Sequence of chain 1.A:
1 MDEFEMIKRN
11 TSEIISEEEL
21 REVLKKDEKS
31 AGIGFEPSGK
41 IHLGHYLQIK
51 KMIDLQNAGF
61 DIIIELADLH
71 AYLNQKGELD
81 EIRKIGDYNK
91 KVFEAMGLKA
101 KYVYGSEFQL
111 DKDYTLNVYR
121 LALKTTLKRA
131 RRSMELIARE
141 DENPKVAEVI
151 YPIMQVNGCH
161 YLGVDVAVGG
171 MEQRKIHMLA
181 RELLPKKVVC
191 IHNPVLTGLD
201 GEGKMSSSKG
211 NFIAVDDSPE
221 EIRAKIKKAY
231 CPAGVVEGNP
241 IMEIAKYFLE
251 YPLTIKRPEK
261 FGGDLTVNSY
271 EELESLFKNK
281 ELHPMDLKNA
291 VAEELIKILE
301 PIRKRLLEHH

A small-molecule ligand and the protein it binds are described below.
Small molecule (SMILES): CC(C)(Br)C(=O)Nc1ccc(C[C@H](N)C(=O)O)cc1

Binding-site contacts:
Ligand atom BR1 contacts residue LEU162 of chain 1.A at 3.7 Å.
Ligand atom C16 contacts residue HIS70 of chain 1.A at 3.5 Å.
Ligand atom C06 contacts residue GLY34 of chain 1.A at 3.1 Å.
Ligand atom N08 contacts residue GLU65 of chain 1.A at 2.9 Å (salt-bridge).
Ligand atom C05 contacts residue GLY34 of chain 1.A at 3.3 Å.
Ligand atom C04 contacts residue GLN155 of chain 1.A at 3.7 Å.
Ligand atom O18 contacts residue TYR151 of chain 1.A at 3.8 Å.
Ligand atom C03 contacts residue GLY34 of chain 1.A at 3.9 Å.
Ligand atom O19 contacts residue GLN173 of chain 1.A at 3.0 Å (h-bond).
Ligand atom O14 contacts residue GLY34 of chain 1.A at 3.5 Å (h-bond).
Ligand atom BR1 contacts residue GLU65 of chain 1.A at 3.9 Å.
Ligand atom BR1 contacts residue GLY32 of chain 1.A at 3.9 Å.
Ligand atom C13 contacts residue CYS159 of chain 1.A at 3.9 Å (hydrophobic).
Ligand atom O19 contacts residue TYR151 of chain 1.A at 3.4 Å (h-bond).
Ligand atom O19 contacts residue ILE137 of chain 1.A at 3.6 Å.
Ligand atom N01 contacts residue GLN173 of chain 1.A at 2.8 Å (h-bond).
Ligand atom C15 contacts residue GLU65 of chain 1.A at 3.3 Å.
Ligand atom BR1 contacts residue ILE33 of chain 1.A at 3.5 Å.
Ligand atom C15 contacts residue ALA67 of chain 1.A at 3.8 Å (hydrophobic).
Ligand atom C04 contacts residue GLY34 of chain 1.A at 3.7 Å.
Ligand atom C05 contacts residue GLN155 of chain 1.A at 3.5 Å.
Ligand atom O18 contacts residue GLU36 of chain 1.A at 3.6 Å.
Ligand atom C13 contacts residue GLU65 of chain 1.A at 3.2 Å.
Ligand atom C13 contacts residue GLY158 of chain 1.A at 3.6 Å.
Ligand atom N01 contacts residue GLN155 of chain 1.A at 2.8 Å (h-bond).
Ligand atom C11 contacts residue CYS159 of chain 1.A at 3.9 Å (hydrophobic).
Ligand atom C07 contacts residue GLY34 of chain 1.A at 3.5 Å.
Ligand atom N01 contacts residue TYR151 of chain 1.A at 2.6 Å (h-bond).
Ligand atom O14 contacts residue ILE33 of chain 1.A at 3.7 Å.
Ligand atom C17 contacts residue TYR151 of chain 1.A at 3.2 Å (hydrophobic).
Ligand atom C07 contacts residue GLU65 of chain 1.A at 3.6 Å.
Ligand atom C16 contacts residue ALA67 of chain 1.A at 3.4 Å (hydrophobic).
Ligand atom C17 contacts residue GLN173 of chain 1.A at 3.6 Å.
Ligand atom C03 contacts residue TYR151 of chain 1.A at 3.3 Å (hydrophobic).
Ligand atom C06 contacts residue GLN155 of chain 1.A at 3.7 Å.
Ligand atom C02 contacts residue TYR151 of chain 1.A at 3.1 Å (hydrophobic).
Ligand atom C02 contacts residue GLN173 of chain 1.A at 3.3 Å.
Ligand atom C02 contacts residue GLN155 of chain 1.A at 3.8 Å.
Ligand atom C15 contacts residue HIS70 of chain 1.A at 3.6 Å.
Ligand atom C13 contacts residue LEU162 of chain 1.A at 3.3 Å (hydrophobic).